Binding-site contacts:
Ligand atom C8 contacts residue ASN555 of chain 1.C at 4.4 Å.
Ligand atom O5 contacts residue TYR553 of chain 1.C at 4.3 Å.
Ligand atom C4 contacts residue ASN555 of chain 1.C at 4.2 Å.
Ligand atom C7 contacts residue TYR553 of chain 1.C at 3.8 Å (hydrophobic).
Ligand atom C2 contacts residue ASN555 of chain 1.C at 2.5 Å.
Ligand atom C8 contacts residue ALA528 of chain 1.C at 4.4 Å (hydrophobic).
Ligand atom N2 contacts residue TYR553 of chain 1.C at 3.9 Å.
Ligand atom O5 contacts residue ASN555 of chain 1.C at 2.3 Å (h-bond).
Ligand atom C5 contacts residue ASN555 of chain 1.C at 3.6 Å.
Ligand atom N2 contacts residue ASN555 of chain 1.C at 3.0 Å (h-bond).
Ligand atom C2 contacts residue TYR553 of chain 1.C at 3.5 Å (hydrophobic).
Ligand atom C1 contacts residue ASN555 of chain 1.C at 1.4 Å.
Ligand atom C1 contacts residue TYR553 of chain 1.C at 4.0 Å (hydrophobic).
Ligand atom C7 contacts residue ASN555 of chain 1.C at 4.2 Å.
Ligand atom C3 contacts residue ASN555 of chain 1.C at 3.9 Å.
Ligand atom O7 contacts residue TYR553 of chain 1.C at 3.6 Å.

A small-molecule ligand and the protein it binds are described below.
Small molecule (SMILES): CC(=O)N[C@@H]1[C@@H](O)[C@H](O)[C@@H](CO)O[C@H]1O

Sequence of chain 1.C:
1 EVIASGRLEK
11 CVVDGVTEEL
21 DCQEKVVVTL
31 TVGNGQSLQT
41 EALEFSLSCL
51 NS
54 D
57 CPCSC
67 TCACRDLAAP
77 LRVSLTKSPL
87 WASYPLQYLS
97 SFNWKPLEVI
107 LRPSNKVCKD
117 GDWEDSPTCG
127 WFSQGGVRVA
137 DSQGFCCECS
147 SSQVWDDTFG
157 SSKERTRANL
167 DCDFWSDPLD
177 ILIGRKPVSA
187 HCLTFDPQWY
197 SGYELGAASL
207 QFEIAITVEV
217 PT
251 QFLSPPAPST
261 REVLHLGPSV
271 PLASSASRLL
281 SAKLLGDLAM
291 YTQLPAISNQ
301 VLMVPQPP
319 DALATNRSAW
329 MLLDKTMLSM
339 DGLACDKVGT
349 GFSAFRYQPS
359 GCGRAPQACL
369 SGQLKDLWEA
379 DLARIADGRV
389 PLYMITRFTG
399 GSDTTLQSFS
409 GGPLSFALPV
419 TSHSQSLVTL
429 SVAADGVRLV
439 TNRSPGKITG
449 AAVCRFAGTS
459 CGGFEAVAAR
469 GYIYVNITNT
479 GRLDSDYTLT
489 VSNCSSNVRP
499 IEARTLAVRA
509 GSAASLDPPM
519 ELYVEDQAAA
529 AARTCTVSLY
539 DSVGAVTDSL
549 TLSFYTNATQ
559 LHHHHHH